Sequence of chain 1.A:
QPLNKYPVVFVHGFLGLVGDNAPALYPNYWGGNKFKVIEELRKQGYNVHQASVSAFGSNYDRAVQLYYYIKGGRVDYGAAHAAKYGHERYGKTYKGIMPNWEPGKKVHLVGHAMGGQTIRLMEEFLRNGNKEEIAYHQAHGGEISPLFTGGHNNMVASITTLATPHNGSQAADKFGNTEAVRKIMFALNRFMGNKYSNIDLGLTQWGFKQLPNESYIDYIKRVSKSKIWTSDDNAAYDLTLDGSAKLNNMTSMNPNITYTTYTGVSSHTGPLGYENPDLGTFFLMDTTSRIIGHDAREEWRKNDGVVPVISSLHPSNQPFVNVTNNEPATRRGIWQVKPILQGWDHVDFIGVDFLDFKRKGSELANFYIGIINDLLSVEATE

This small molecule binds to this protein.
Small molecule (SMILES): CCCC(=O)O

Binding-site contacts:
Ligand atom O1 contacts residue THR305 of chain 1.A at 4.5 Å.
Ligand atom C1 contacts residue THR304 of chain 1.A at 3.7 Å.
Ligand atom C2 contacts residue THR304 of chain 1.A at 4.4 Å.
Ligand atom O1 contacts residue LEU301 of chain 1.A at 3.5 Å (h-bond).
Ligand atom C4 contacts residue PHE192 of chain 1.A at 4.1 Å (hydrophobic).
Ligand atom C4 contacts residue LEU301 of chain 1.A at 3.9 Å (hydrophobic).
Ligand atom C3 contacts residue PHE192 of chain 1.A at 3.8 Å (hydrophobic).
Ligand atom C2 contacts residue PHE192 of chain 1.A at 4.2 Å (hydrophobic).
Ligand atom C3 contacts residue THR304 of chain 1.A at 3.8 Å.
Ligand atom O1 contacts residue PHE192 of chain 1.A at 4.1 Å.
Ligand atom O2 contacts residue LEU301 of chain 1.A at 4.2 Å.